Sequence of chain 2.A:
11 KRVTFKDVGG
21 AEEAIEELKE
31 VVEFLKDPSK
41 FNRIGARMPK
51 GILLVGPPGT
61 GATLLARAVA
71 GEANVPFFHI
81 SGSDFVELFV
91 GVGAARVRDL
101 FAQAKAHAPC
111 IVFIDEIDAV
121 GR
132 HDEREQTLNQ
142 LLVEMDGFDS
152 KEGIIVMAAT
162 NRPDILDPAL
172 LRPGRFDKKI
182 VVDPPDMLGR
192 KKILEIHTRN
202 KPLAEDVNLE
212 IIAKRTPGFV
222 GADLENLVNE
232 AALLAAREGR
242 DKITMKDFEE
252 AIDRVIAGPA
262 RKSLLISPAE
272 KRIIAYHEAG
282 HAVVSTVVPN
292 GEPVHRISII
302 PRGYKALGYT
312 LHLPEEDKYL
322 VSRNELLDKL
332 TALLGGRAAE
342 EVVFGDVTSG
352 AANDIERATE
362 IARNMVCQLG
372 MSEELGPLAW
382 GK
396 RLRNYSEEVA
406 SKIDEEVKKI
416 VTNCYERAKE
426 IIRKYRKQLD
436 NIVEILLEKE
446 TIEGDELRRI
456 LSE

The protein below binds the small molecule below.
Small molecule (SMILES): CC(C)C[C@H](CC(=O)NO)C(=O)N[C@@H](Cc1ccc2ccccc2c1)C(=O)N[C@@H](C)C(N)=O

Binding-site contacts:
Ligand atom N contacts residue LYS306 of chain 2.A at 3.7 Å.
Ligand atom OAI contacts residue ZN1 of chain 2.D at 2.1 Å.
Ligand atom CAK contacts residue LEU370 of chain 6.A at 4.0 Å (hydrophobic).
Ligand atom CB contacts residue LEU308 of chain 2.A at 3.8 Å (hydrophobic).
Ligand atom CAX contacts residue GLU279 of chain 2.A at 4.0 Å.
Ligand atom CAR contacts residue LYS306 of chain 2.A at 3.1 Å.
Ligand atom CB contacts residue TYR320 of chain 6.A at 3.4 Å (hydrophobic).
Ligand atom OAI contacts residue HIS278 of chain 2.A at 3.2 Å (h-bond).
Ligand atom C contacts residue TYR320 of chain 6.A at 3.7 Å (hydrophobic).
Ligand atom CAK contacts residue ALA353 of chain 2.A at 3.7 Å (hydrophobic).
Ligand atom OAI contacts residue GLU279 of chain 2.A at 2.5 Å (salt-bridge).
Ligand atom CAX contacts residue ZN1 of chain 2.D at 2.9 Å.
Ligand atom OAF contacts residue ASP355 of chain 2.A at 3.0 Å (salt-bridge).
Ligand atom CAX contacts residue HIS278 of chain 2.A at 3.9 Å.
Ligand atom NAT contacts residue GLY309 of chain 2.A at 3.5 Å (h-bond).
Ligand atom CAB contacts residue HIS278 of chain 2.A at 3.5 Å.
Ligand atom CBF contacts residue GLY351 of chain 2.A at 3.5 Å.
Ligand atom OAF contacts residue ZN1 of chain 2.D at 2.1 Å.
Ligand atom OAG contacts residue ALA307 of chain 2.A at 3.7 Å.
Ligand atom CAS contacts residue GLU279 of chain 2.A at 4.0 Å.
Ligand atom CA contacts residue TYR320 of chain 6.A at 3.4 Å (hydrophobic).
Ligand atom CAB contacts residue ILE275 of chain 2.A at 4.0 Å (hydrophobic).
Ligand atom OAF contacts residue HIS278 of chain 2.A at 3.4 Å (h-bond).
Ligand atom CAM contacts residue ALA353 of chain 2.A at 3.6 Å (hydrophobic).
Ligand atom NAT contacts residue GLU279 of chain 2.A at 2.9 Å (salt-bridge).
Ligand atom CA contacts residue LEU308 of chain 2.A at 4.0 Å (hydrophobic).
Ligand atom CAK contacts residue SER350 of chain 2.A at 3.4 Å.
Ligand atom NAT contacts residue ZN1 of chain 2.D at 3.0 Å.
Ligand atom OAI contacts residue HIS282 of chain 2.A at 3.0 Å (h-bond).
Ligand atom OAG contacts residue LEU308 of chain 2.A at 3.0 Å (h-bond).
Ligand atom NAV contacts residue GLY351 of chain 2.A at 3.8 Å.
Ligand atom O contacts residue TYR320 of chain 6.A at 3.4 Å (h-bond).
Ligand atom CBG contacts residue LYS306 of chain 2.A at 3.5 Å.
Ligand atom CAJ contacts residue LEU370 of chain 6.A at 4.0 Å (hydrophobic).
Ligand atom CAA contacts residue GLY351 of chain 2.A at 4.0 Å.
Ligand atom CAA contacts residue LEU308 of chain 2.A at 3.7 Å (hydrophobic).
Ligand atom CAJ contacts residue ALA353 of chain 2.A at 3.4 Å (hydrophobic).
Ligand atom CAA contacts residue LEU321 of chain 6.A at 3.3 Å (hydrophobic).
Ligand atom NAT contacts residue HIS278 of chain 2.A at 3.9 Å.
Ligand atom CAN contacts residue SER350 of chain 2.A at 3.3 Å.

Sequence of chain 6.A:
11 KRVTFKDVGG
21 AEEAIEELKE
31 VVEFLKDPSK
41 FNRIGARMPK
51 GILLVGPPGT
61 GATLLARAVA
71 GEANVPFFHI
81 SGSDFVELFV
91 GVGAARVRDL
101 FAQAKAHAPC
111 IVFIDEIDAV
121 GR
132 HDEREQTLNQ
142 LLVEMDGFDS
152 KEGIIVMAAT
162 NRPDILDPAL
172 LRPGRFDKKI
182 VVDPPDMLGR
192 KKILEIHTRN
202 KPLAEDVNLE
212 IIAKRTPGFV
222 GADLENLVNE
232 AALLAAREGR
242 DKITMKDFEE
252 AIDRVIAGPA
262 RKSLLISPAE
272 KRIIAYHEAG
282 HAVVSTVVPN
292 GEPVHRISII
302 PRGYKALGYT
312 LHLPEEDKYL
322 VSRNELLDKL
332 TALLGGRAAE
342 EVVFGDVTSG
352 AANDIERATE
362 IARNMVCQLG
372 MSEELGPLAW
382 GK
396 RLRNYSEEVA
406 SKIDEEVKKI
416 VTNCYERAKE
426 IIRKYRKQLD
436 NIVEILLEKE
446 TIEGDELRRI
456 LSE